Sequence of chain 54.C:
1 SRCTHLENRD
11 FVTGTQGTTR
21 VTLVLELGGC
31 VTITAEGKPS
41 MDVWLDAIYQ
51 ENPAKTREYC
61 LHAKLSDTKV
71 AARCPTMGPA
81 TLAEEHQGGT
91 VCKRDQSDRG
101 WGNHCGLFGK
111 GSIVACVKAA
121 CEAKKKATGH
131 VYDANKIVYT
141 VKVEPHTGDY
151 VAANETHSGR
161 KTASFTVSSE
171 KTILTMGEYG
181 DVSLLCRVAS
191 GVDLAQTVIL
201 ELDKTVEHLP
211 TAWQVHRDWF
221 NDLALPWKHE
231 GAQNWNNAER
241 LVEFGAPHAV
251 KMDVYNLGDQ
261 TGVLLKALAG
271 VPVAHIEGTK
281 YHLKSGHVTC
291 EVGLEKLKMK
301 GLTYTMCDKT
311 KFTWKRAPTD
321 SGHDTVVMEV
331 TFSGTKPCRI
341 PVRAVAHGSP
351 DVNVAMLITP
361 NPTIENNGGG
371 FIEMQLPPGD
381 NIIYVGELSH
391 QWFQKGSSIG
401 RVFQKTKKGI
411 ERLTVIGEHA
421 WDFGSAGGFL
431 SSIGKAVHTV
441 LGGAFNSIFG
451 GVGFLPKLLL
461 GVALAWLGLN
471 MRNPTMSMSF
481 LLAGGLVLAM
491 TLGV

Binding-site contacts:
Ligand atom C5 contacts residue ASN154 of chain 1.C at 4.3 Å.
Ligand atom C8 contacts residue ASN154 of chain 1.C at 3.6 Å.
Ligand atom C3 contacts residue ASN154 of chain 1.C at 3.8 Å.
Ligand atom C6 contacts residue ASN154 of chain 1.C at 3.8 Å.
Ligand atom N2 contacts residue ASN154 of chain 1.C at 2.8 Å (h-bond).
Ligand atom C7 contacts residue ASN154 of chain 1.C at 3.4 Å.
Ligand atom C8 contacts residue HIS104 of chain 54.C at 3.9 Å.
Ligand atom O6 contacts residue HIS104 of chain 54.C at 4.4 Å.
Ligand atom C4 contacts residue ASN154 of chain 1.C at 4.3 Å.
Ligand atom C1 contacts residue HIS104 of chain 54.C at 4.3 Å.
Ligand atom C7 contacts residue GLU155 of chain 1.C at 4.2 Å.
Ligand atom C1 contacts residue HIS104 of chain 54.C at 3.6 Å.
Ligand atom C5 contacts residue ASN154 of chain 1.C at 3.7 Å.
Ligand atom C1 contacts residue ASN154 of chain 1.C at 1.4 Å.
Ligand atom C8 contacts residue GLU155 of chain 1.C at 3.6 Å.
Ligand atom C5 contacts residue HIS104 of chain 54.C at 3.1 Å.
Ligand atom O5 contacts residue ASN154 of chain 1.C at 2.4 Å (h-bond).
Ligand atom O7 contacts residue ASN154 of chain 1.C at 3.2 Å (h-bond).
Ligand atom O5 contacts residue HIS104 of chain 54.C at 4.0 Å.
Ligand atom C2 contacts residue ASN154 of chain 1.C at 2.4 Å.
Ligand atom C6 contacts residue HIS104 of chain 54.C at 3.3 Å.
Ligand atom O7 contacts residue GLU155 of chain 1.C at 3.8 Å.
Ligand atom O5 contacts residue HIS104 of chain 54.C at 2.9 Å.

Sequence of chain 1.C:
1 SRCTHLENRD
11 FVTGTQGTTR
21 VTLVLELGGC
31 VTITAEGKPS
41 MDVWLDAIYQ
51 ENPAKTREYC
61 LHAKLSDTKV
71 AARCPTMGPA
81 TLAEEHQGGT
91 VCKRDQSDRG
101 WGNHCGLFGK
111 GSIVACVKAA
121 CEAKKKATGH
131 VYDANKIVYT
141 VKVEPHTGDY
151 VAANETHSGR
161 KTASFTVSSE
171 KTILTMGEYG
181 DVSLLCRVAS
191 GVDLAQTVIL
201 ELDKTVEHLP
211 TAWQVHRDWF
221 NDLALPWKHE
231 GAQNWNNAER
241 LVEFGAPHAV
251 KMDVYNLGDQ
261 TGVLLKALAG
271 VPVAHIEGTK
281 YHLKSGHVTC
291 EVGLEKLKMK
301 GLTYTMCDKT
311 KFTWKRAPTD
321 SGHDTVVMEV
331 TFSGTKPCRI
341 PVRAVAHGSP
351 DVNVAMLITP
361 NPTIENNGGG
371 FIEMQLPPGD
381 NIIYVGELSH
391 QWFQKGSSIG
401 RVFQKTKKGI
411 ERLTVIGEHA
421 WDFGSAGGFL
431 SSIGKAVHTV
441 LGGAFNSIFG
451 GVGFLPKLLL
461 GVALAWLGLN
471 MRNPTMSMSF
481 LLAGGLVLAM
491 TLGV

A small-molecule ligand and the protein it binds are described below.
Small molecule (SMILES): CC(=O)N[C@H]1[C@H](O[C@H]2[C@H](O)[C@@H](NC(C)=O)CO[C@@H]2CO[C@@H]2O[C@@H](C)[C@@H](O)[C@@H](O)[C@@H]2O)O[C@H](CO)[C@@H](O)[C@@H]1O